Binding-site contacts:
Ligand atom C2 contacts residue ASN246 of chain 1.G at 2.4 Å.
Ligand atom O7 contacts residue ASN246 of chain 1.G at 3.6 Å.
Ligand atom C1 contacts residue ASN249 of chain 1.G at 3.9 Å.
Ligand atom C7 contacts residue THR248 of chain 1.G at 4.0 Å.
Ligand atom C3 contacts residue ASN246 of chain 1.G at 3.6 Å.
Ligand atom C3 contacts residue THR248 of chain 1.G at 4.0 Å.
Ligand atom O6 contacts residue ASN249 of chain 1.G at 4.1 Å.
Ligand atom C5 contacts residue ASN249 of chain 1.G at 4.2 Å.
Ligand atom C2 contacts residue THR248 of chain 1.G at 3.8 Å.
Ligand atom N2 contacts residue ASN246 of chain 1.G at 2.8 Å (h-bond).
Ligand atom C8 contacts residue ASN246 of chain 1.G at 3.5 Å.
Ligand atom C6 contacts residue ASN249 of chain 1.G at 4.0 Å.
Ligand atom O7 contacts residue THR248 of chain 1.G at 4.3 Å.
Ligand atom C8 contacts residue ASN249 of chain 1.G at 4.5 Å.
Ligand atom C5 contacts residue ASN246 of chain 1.G at 3.6 Å.
Ligand atom C1 contacts residue ASN246 of chain 1.G at 1.4 Å.
Ligand atom C1 contacts residue THR248 of chain 1.G at 3.7 Å.
Ligand atom C7 contacts residue ASN246 of chain 1.G at 3.3 Å.
Ligand atom N2 contacts residue THR248 of chain 1.G at 3.1 Å (h-bond).
Ligand atom C4 contacts residue ASN246 of chain 1.G at 4.2 Å.
Ligand atom O5 contacts residue ASN249 of chain 1.G at 3.6 Å (h-bond).
Ligand atom C8 contacts residue THR248 of chain 1.G at 3.1 Å.
Ligand atom O5 contacts residue ASN246 of chain 1.G at 2.4 Å (h-bond).

The protein below binds the small molecule below.
Small molecule (SMILES): CC(=O)N[C@H]1[C@H](O[C@H]2[C@H](O)[C@@H](NC(C)=O)CO[C@@H]2CO)O[C@H](CO)[C@@H](O)[C@@H]1O

Sequence of chain 1.G:
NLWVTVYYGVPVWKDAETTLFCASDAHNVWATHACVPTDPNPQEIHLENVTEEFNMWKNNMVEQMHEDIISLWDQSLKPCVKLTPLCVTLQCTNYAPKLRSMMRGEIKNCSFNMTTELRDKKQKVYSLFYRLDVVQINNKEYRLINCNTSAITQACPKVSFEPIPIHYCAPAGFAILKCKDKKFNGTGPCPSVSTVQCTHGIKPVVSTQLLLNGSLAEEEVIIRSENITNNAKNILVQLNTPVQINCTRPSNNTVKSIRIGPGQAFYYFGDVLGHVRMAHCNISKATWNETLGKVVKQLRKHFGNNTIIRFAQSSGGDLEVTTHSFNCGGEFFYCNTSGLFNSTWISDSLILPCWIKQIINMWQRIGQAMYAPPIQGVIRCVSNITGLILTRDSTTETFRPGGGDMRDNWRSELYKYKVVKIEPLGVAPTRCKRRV